Binding-site contacts:
Ligand atom C1 contacts residue ASN44 of chain 1.D at 1.4 Å.
Ligand atom C7 contacts residue ASN44 of chain 1.D at 4.0 Å.
Ligand atom N2 contacts residue ASN44 of chain 1.D at 2.8 Å (h-bond).
Ligand atom C5 contacts residue ASN44 of chain 1.D at 3.6 Å.
Ligand atom O5 contacts residue ASN44 of chain 1.D at 2.4 Å (h-bond).
Ligand atom C4 contacts residue ASN44 of chain 1.D at 4.2 Å.
Ligand atom C2 contacts residue ASN44 of chain 1.D at 2.5 Å.
Ligand atom C3 contacts residue ASN44 of chain 1.D at 3.7 Å.

Sequence of chain 1.D:
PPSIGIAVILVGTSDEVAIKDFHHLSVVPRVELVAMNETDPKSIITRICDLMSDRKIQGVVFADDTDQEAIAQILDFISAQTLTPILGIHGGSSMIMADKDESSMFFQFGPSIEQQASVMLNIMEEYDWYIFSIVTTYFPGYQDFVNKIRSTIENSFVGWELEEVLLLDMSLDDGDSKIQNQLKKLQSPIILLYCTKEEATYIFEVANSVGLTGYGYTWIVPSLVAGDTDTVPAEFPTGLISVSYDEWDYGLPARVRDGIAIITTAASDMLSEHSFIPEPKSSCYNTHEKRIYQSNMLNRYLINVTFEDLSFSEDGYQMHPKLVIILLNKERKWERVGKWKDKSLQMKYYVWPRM

This protein binds this small molecule.
Small molecule (SMILES): CC(=O)N[C@@H]1[C@@H](O)[C@H](O)[C@@H](CO)O[C@H]1O